The small molecule below binds the protein below.
Small molecule (SMILES): O=c1[nH]c(=O)c2nn[nH]c2[nH]1

Binding-site contacts:
Ligand atom O2 contacts residue SER227 of chain 4.A at 3.6 Å.
Ligand atom C2 contacts residue GLN229 of chain 4.A at 3.9 Å.
Ligand atom C4 contacts residue ASN255 of chain 4.A at 3.9 Å.
Ligand atom O6 contacts residue PHE160 of chain 4.A at 4.0 Å.
Ligand atom C5 contacts residue THR58 of chain 3.A at 4.0 Å.
Ligand atom C2 contacts residue VAL228 of chain 4.A at 4.0 Å (hydrophobic).
Ligand atom O2 contacts residue ASN255 of chain 4.A at 4.1 Å.
Ligand atom N8 contacts residue THR58 of chain 3.A at 3.3 Å (h-bond).
Ligand atom O2 contacts residue GLN229 of chain 4.A at 3.8 Å.
Ligand atom C4 contacts residue PHE160 of chain 4.A at 3.4 Å (hydrophobic).
Ligand atom N8 contacts residue LEU171 of chain 4.A at 3.8 Å.
Ligand atom N9 contacts residue THR58 of chain 3.A at 4.1 Å.
Ligand atom O2 contacts residue ARG177 of chain 4.A at 2.8 Å (salt-bridge).
Ligand atom N9 contacts residue ARG177 of chain 4.A at 3.9 Å.
Ligand atom C2 contacts residue ARG177 of chain 4.A at 3.6 Å.
Ligand atom C2 contacts residue PHE160 of chain 4.A at 3.7 Å (hydrophobic).
Ligand atom N9 contacts residue LEU171 of chain 4.A at 4.0 Å.
Ligand atom N8 contacts residue PHE160 of chain 4.A at 3.6 Å.
Ligand atom N3 contacts residue ARG177 of chain 4.A at 3.0 Å (salt-bridge).
Ligand atom N7 contacts residue THR58 of chain 3.A at 2.8 Å (h-bond).
Ligand atom O6 contacts residue TYR9 of chain 3.A at 3.9 Å.
Ligand atom O6 contacts residue GLN229 of chain 4.A at 2.9 Å (h-bond).
Ligand atom C5 contacts residue PHE160 of chain 4.A at 3.4 Å (hydrophobic).
Ligand atom O2 contacts residue PHE160 of chain 4.A at 3.9 Å.
Ligand atom N9 contacts residue PHE160 of chain 4.A at 3.5 Å.
Ligand atom C6 contacts residue PHE160 of chain 4.A at 3.5 Å (hydrophobic).
Ligand atom N7 contacts residue ALA57 of chain 3.A at 3.5 Å.
Ligand atom N3 contacts residue ASN255 of chain 4.A at 3.3 Å (h-bond).
Ligand atom C2 contacts residue ASN255 of chain 4.A at 3.9 Å.
Ligand atom O6 contacts residue ILE55 of chain 3.A at 3.5 Å.
Ligand atom N1 contacts residue PHE160 of chain 4.A at 3.6 Å.
Ligand atom N3 contacts residue PHE160 of chain 4.A at 3.8 Å.
Ligand atom N8 contacts residue ASP59 of chain 3.A at 3.9 Å.
Ligand atom C4 contacts residue ARG177 of chain 4.A at 3.8 Å.
Ligand atom C6 contacts residue GLN229 of chain 4.A at 3.7 Å.
Ligand atom N7 contacts residue PHE160 of chain 4.A at 3.7 Å.
Ligand atom N1 contacts residue GLN229 of chain 4.A at 2.9 Å (h-bond).
Ligand atom N8 contacts residue ALA57 of chain 3.A at 3.8 Å.
Ligand atom O6 contacts residue THR58 of chain 3.A at 3.8 Å.
Ligand atom O2 contacts residue VAL228 of chain 4.A at 2.9 Å (h-bond).

Sequence of chain 3.A:
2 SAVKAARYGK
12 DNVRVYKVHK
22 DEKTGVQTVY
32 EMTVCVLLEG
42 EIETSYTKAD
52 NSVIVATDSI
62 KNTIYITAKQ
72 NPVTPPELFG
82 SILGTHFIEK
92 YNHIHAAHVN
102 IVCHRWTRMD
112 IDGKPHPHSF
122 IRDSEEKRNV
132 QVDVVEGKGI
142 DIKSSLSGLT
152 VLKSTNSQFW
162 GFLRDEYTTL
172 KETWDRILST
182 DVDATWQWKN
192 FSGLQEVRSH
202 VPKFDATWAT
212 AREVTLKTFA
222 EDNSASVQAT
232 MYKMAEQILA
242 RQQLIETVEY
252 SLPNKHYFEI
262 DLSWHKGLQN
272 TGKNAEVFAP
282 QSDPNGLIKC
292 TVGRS

Sequence of chain 4.A:
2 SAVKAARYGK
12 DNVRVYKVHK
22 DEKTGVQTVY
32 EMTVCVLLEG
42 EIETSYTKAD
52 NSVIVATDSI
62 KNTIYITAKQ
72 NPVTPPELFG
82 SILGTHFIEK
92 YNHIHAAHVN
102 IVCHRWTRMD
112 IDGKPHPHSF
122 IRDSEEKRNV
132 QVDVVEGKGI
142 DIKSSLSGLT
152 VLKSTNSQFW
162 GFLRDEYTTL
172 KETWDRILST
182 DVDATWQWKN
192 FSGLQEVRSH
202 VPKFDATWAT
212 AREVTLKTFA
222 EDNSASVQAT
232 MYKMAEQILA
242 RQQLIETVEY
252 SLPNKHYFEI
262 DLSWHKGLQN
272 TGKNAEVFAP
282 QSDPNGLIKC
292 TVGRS